Binding-site contacts:
Ligand atom NE2 contacts residue TRP42 of chain 1.B at 4.0 Å.
Ligand atom CA contacts residue ASP39 of chain 1.B at 3.5 Å.
Ligand atom CE1 contacts residue GLU82 of chain 1.B at 3.5 Å.
Ligand atom CA contacts residue TYR36 of chain 1.B at 4.0 Å (hydrophobic).
Ligand atom CA contacts residue ASP110 of chain 1.B at 3.3 Å.
Ligand atom CB contacts residue ASP110 of chain 1.B at 3.5 Å.
Ligand atom N contacts residue TYR36 of chain 1.B at 3.5 Å (h-bond).
Ligand atom NE2 contacts residue TYR100 of chain 1.B at 3.9 Å.
Ligand atom CA contacts residue TRP42 of chain 1.B at 3.6 Å (hydrophobic).
Ligand atom CB contacts residue TYR100 of chain 1.B at 4.5 Å (hydrophobic).
Ligand atom ND1 contacts residue PHE108 of chain 1.B at 4.1 Å.
Ligand atom CD2 contacts residue TYR100 of chain 1.B at 3.4 Å (hydrophobic).
Ligand atom ND1 contacts residue VAL41 of chain 1.B at 4.4 Å.
Ligand atom CE1 contacts residue TRP42 of chain 1.B at 3.7 Å (hydrophobic).
Ligand atom N contacts residue ASP110 of chain 1.B at 2.7 Å (salt-bridge).
Ligand atom CB contacts residue PHE108 of chain 1.B at 3.8 Å (hydrophobic).
Ligand atom CD2 contacts residue PHE108 of chain 1.B at 3.7 Å (hydrophobic).
Ligand atom CG contacts residue PHE108 of chain 1.B at 3.8 Å (hydrophobic).
Ligand atom ND1 contacts residue ASP39 of chain 1.B at 2.9 Å (salt-bridge).
Ligand atom CB contacts residue ASP39 of chain 1.B at 3.6 Å.
Ligand atom CB contacts residue TRP42 of chain 1.B at 4.5 Å (hydrophobic).
Ligand atom CE1 contacts residue VAL41 of chain 1.B at 3.7 Å (hydrophobic).
Ligand atom N contacts residue GLU135 of chain 1.B at 2.8 Å (salt-bridge).
Ligand atom CD2 contacts residue TRP42 of chain 1.B at 4.4 Å (hydrophobic).
Ligand atom CG contacts residue TYR100 of chain 1.B at 4.5 Å (hydrophobic).
Ligand atom N contacts residue ASP39 of chain 1.B at 4.2 Å.
Ligand atom CG contacts residue TRP42 of chain 1.B at 4.2 Å (hydrophobic).
Ligand atom NE2 contacts residue GLU82 of chain 1.B at 2.7 Å (salt-bridge).
Ligand atom NE2 contacts residue PHE108 of chain 1.B at 4.0 Å.
Ligand atom CE1 contacts residue ASP39 of chain 1.B at 3.5 Å.
Ligand atom CA contacts residue GLU135 of chain 1.B at 3.4 Å.
Ligand atom CE1 contacts residue PHE108 of chain 1.B at 4.2 Å (hydrophobic).
Ligand atom N contacts residue VAL124 of chain 1.B at 3.4 Å.
Ligand atom CD2 contacts residue GLU82 of chain 1.B at 3.6 Å.
Ligand atom CG contacts residue ASP39 of chain 1.B at 3.6 Å.
Ligand atom ND1 contacts residue TRP42 of chain 1.B at 3.8 Å.

Sequence of chain 1.B:
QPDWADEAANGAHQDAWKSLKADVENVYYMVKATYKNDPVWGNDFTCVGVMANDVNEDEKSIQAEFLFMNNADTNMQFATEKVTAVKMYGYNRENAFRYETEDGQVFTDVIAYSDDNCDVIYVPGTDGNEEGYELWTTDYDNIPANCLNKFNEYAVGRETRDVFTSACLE

The protein below binds the small molecule below.
Small molecule (SMILES): NCCc1c[nH]cn1